Binding-site contacts:
Ligand atom C18 contacts residue LEU170 of chain 1.D at 3.6 Å (hydrophobic).
Ligand atom O31 contacts residue LEU117 of chain 1.D at 3.0 Å (h-bond).
Ligand atom C19 contacts residue LEU170 of chain 1.D at 3.5 Å (hydrophobic).
Ligand atom C7 contacts residue ASP123 of chain 1.D at 3.6 Å.
Ligand atom O31 contacts residue ILE41 of chain 1.D at 3.8 Å.
Ligand atom N5 contacts residue ASP123 of chain 1.D at 3.6 Å.
Ligand atom C10 contacts residue LEU117 of chain 1.D at 3.7 Å (hydrophobic).
Ligand atom C4 contacts residue TYR119 of chain 1.D at 3.7 Å (hydrophobic).
Ligand atom C29 contacts residue ASP183 of chain 1.D at 3.5 Å.
Ligand atom C17 contacts residue ALA62 of chain 1.D at 3.4 Å (hydrophobic).
Ligand atom N14 contacts residue LEU117 of chain 1.D at 3.2 Å (h-bond).
Ligand atom C17 contacts residue GLU115 of chain 1.D at 3.2 Å.
Ligand atom N14 contacts residue ILE41 of chain 1.D at 3.7 Å.
Ligand atom N2 contacts residue ASP123 of chain 1.D at 2.8 Å (salt-bridge).
Ligand atom C3 contacts residue ASP123 of chain 1.D at 3.5 Å.
Ligand atom N16 contacts residue LEU170 of chain 1.D at 3.4 Å.
Ligand atom C12 contacts residue ILE41 of chain 1.D at 3.5 Å (hydrophobic).
Ligand atom C26 contacts residue VAL182 of chain 1.D at 3.3 Å (hydrophobic).
Ligand atom N28 contacts residue ASP183 of chain 1.D at 3.6 Å.
Ligand atom N28 contacts residue LYS64 of chain 1.D at 2.8 Å (salt-bridge).
Ligand atom N16 contacts residue ALA62 of chain 1.D at 3.7 Å.
Ligand atom N16 contacts residue LEU117 of chain 1.D at 3.0 Å (h-bond).
Ligand atom N20 contacts residue LEU170 of chain 1.D at 3.4 Å.
Ligand atom C11 contacts residue LEU117 of chain 1.D at 3.8 Å (hydrophobic).
Ligand atom C17 contacts residue LEU170 of chain 1.D at 3.5 Å (hydrophobic).
Ligand atom C13 contacts residue ILE41 of chain 1.D at 3.6 Å (hydrophobic).
Ligand atom C1 contacts residue ASP123 of chain 1.D at 3.5 Å.
Ligand atom C27 contacts residue LYS64 of chain 1.D at 3.6 Å.
Ligand atom C9 contacts residue SER118 of chain 1.D at 3.4 Å.
Ligand atom C18 contacts residue ALA62 of chain 1.D at 3.5 Å (hydrophobic).
Ligand atom C6 contacts residue ASP123 of chain 1.D at 3.3 Å.
Ligand atom C29 contacts residue LYS64 of chain 1.D at 3.6 Å.
Ligand atom O31 contacts residue SER118 of chain 1.D at 3.3 Å (h-bond).
Ligand atom C25 contacts residue VAL182 of chain 1.D at 3.5 Å (hydrophobic).
Ligand atom C27 contacts residue PHE114 of chain 1.D at 3.5 Å (hydrophobic).
Ligand atom C15 contacts residue LEU170 of chain 1.D at 3.3 Å (hydrophobic).
Ligand atom C4 contacts residue ASP123 of chain 1.D at 3.4 Å.
Ligand atom N16 contacts residue MET116 of chain 1.D at 3.8 Å.
Ligand atom C32 contacts residue SER118 of chain 1.D at 3.4 Å.
Ligand atom C10 contacts residue SER118 of chain 1.D at 3.3 Å.

Sequence of chain 1.D:
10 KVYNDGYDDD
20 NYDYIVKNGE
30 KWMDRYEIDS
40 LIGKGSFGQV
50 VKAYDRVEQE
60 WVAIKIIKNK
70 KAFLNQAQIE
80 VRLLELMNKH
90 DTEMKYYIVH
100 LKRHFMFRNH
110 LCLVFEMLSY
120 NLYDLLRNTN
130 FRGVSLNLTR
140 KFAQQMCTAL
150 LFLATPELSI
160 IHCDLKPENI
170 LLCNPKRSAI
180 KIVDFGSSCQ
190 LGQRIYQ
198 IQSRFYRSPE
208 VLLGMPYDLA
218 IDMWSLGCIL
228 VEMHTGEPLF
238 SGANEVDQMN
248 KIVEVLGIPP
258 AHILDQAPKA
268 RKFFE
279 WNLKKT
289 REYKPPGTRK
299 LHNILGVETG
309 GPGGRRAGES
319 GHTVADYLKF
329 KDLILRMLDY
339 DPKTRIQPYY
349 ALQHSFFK

A small-molecule ligand and the protein it binds are described below.
Small molecule (SMILES): COc1cc(N2CCN(C)CC2)ccc1Nc1nccc(-c2cn(C)c3cnccc23)n1